Sequence of chain 1.A:
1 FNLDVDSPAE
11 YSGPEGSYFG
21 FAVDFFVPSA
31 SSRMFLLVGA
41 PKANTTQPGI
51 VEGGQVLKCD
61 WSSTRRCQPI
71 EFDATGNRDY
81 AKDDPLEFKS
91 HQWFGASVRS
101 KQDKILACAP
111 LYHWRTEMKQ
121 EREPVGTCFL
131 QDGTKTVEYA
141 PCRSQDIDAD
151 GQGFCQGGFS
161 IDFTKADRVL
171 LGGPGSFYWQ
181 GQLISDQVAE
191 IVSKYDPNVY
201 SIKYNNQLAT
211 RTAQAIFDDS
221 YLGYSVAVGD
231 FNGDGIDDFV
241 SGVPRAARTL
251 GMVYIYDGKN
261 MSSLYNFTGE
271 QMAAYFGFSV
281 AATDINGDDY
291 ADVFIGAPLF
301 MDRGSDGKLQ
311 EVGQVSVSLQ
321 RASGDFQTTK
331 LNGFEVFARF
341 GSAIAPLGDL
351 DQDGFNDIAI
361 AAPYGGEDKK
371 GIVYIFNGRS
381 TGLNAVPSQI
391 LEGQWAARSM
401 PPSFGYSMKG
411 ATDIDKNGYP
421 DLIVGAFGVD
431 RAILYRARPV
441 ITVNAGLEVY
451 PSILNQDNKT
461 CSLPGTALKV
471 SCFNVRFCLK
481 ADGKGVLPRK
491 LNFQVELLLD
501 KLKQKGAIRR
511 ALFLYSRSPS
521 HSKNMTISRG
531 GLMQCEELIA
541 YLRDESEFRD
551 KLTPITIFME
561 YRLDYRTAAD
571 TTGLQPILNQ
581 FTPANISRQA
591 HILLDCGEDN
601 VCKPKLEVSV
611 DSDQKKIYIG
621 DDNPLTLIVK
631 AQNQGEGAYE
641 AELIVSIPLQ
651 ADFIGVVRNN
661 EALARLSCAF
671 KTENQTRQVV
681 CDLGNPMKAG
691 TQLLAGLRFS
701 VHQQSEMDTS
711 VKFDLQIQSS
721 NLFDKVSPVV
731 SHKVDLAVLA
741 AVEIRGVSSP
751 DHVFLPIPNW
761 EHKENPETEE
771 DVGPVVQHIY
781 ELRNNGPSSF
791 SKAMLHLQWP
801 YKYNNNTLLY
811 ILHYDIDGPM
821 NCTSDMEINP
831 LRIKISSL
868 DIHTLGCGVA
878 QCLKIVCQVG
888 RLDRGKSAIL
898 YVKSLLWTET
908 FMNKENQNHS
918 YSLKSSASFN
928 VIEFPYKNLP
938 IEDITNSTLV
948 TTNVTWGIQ

This protein binds this small molecule.
Small molecule (SMILES): CC(=O)N[C@H]1[C@@H](O[C@H]2[C@H](O)[C@@H](NC(C)=O)CO[C@@H]2CO)O[C@H](CO)[C@@H](O)[C@@H]1O

Binding-site contacts:
Ligand atom O7 contacts residue ASN654 of chain 1.B at 3.2 Å (h-bond).
Ligand atom C1 contacts residue ASN654 of chain 1.B at 1.5 Å.
Ligand atom C5 contacts residue ASN654 of chain 1.B at 3.7 Å.
Ligand atom O5 contacts residue GLN668 of chain 1.B at 3.8 Å.
Ligand atom C5 contacts residue THR648 of chain 1.B at 3.7 Å.
Ligand atom O3 contacts residue LYS646 of chain 1.B at 3.6 Å.
Ligand atom C1 contacts residue LYS646 of chain 1.B at 3.5 Å.
Ligand atom N2 contacts residue ASN654 of chain 1.B at 3.0 Å (h-bond).
Ligand atom C2 contacts residue ASN654 of chain 1.B at 2.4 Å.
Ligand atom O7 contacts residue ARG666 of chain 1.B at 2.4 Å (salt-bridge).
Ligand atom O5 contacts residue THR648 of chain 1.B at 2.7 Å (h-bond).
Ligand atom C5 contacts residue LYS646 of chain 1.B at 3.7 Å.
Ligand atom C3 contacts residue LYS646 of chain 1.B at 3.6 Å.
Ligand atom O5 contacts residue ASN654 of chain 1.B at 2.4 Å (h-bond).
Ligand atom C1 contacts residue ASP647 of chain 1.B at 3.5 Å.
Ligand atom C7 contacts residue ASN654 of chain 1.B at 3.3 Å.
Ligand atom C6 contacts residue ASP647 of chain 1.B at 3.4 Å.
Ligand atom C6 contacts residue GLN668 of chain 1.B at 3.7 Å.
Ligand atom C3 contacts residue ASN654 of chain 1.B at 3.8 Å.
Ligand atom O6 contacts residue THR648 of chain 1.B at 3.0 Å (h-bond).
Ligand atom C8 contacts residue PRO758 of chain 1.A at 3.7 Å (hydrophobic).
Ligand atom C6 contacts residue THR648 of chain 1.B at 3.3 Å.
Ligand atom C2 contacts residue THR648 of chain 1.B at 3.2 Å.
Ligand atom O6 contacts residue THR648 of chain 1.B at 3.3 Å (h-bond).
Ligand atom C7 contacts residue ARG666 of chain 1.B at 3.5 Å.
Ligand atom C6 contacts residue LYS646 of chain 1.B at 4.0 Å.
Ligand atom C1 contacts residue THR648 of chain 1.B at 3.1 Å.
Ligand atom C2 contacts residue LYS646 of chain 1.B at 3.4 Å.
Ligand atom C5 contacts residue ASP647 of chain 1.B at 3.8 Å.
Ligand atom C4 contacts residue LYS646 of chain 1.B at 3.5 Å.
Ligand atom O4 contacts residue LEU838 of chain 1.A at 3.2 Å.
Ligand atom O4 contacts residue ASP647 of chain 1.B at 3.8 Å.
Ligand atom C4 contacts residue ASP647 of chain 1.B at 3.2 Å.
Ligand atom O6 contacts residue GLY649 of chain 1.B at 3.7 Å.
Ligand atom C4 contacts residue THR648 of chain 1.B at 3.8 Å.
Ligand atom C6 contacts residue LYS650 of chain 1.B at 3.3 Å.
Ligand atom O7 contacts residue PRO758 of chain 1.A at 4.1 Å.
Ligand atom O5 contacts residue LYS646 of chain 1.B at 2.9 Å (salt-bridge).
Ligand atom C6 contacts residue THR648 of chain 1.B at 3.2 Å.
Ligand atom O6 contacts residue LYS650 of chain 1.B at 3.0 Å.

Sequence of chain 1.B:
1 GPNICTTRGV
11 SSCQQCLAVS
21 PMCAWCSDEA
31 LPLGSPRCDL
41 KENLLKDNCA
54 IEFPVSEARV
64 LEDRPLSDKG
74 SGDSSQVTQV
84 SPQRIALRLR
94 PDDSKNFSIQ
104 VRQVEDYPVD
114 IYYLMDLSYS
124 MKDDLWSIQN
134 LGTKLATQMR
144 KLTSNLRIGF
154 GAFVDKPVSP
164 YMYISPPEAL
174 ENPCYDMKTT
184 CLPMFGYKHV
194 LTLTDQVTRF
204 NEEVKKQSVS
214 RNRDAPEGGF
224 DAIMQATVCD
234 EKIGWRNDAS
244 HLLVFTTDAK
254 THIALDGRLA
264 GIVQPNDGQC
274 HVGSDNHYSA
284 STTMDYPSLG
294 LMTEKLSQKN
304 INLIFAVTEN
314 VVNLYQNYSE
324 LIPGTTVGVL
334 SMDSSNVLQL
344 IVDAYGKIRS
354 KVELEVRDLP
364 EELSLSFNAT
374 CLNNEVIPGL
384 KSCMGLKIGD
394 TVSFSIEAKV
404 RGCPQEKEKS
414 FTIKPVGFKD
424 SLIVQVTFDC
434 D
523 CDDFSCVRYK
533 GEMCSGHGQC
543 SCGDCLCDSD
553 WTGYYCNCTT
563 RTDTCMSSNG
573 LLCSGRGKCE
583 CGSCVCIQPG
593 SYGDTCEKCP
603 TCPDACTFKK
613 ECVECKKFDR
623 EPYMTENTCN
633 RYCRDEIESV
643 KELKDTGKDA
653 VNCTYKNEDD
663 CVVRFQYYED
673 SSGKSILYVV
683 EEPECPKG